Sequence of chain 1.A:
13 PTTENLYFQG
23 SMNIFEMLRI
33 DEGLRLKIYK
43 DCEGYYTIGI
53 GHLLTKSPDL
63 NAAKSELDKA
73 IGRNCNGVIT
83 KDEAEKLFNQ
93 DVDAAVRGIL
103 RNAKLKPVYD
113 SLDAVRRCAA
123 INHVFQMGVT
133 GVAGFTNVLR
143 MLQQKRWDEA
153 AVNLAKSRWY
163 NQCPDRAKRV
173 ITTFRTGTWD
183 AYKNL

A small-molecule ligand and the protein it binds are described below.
Small molecule (SMILES): C=CCc1ccccc1O

Binding-site contacts:
Ligand atom C4 contacts residue LEU144 of chain 1.A at 3.7 Å (hydrophobic).
Ligand atom C8 contacts residue LEU107 of chain 1.A at 4.0 Å (hydrophobic).
Ligand atom C7 contacts residue LEU107 of chain 1.A at 4.2 Å (hydrophobic).
Ligand atom C14 contacts residue PHE137 of chain 1.A at 4.1 Å (hydrophobic).
Ligand atom C3 contacts residue VAL110 of chain 1.A at 4.2 Å (hydrophobic).
Ligand atom O6 contacts residue VAL134 of chain 1.A at 2.5 Å.
Ligand atom C5 contacts residue ALA122 of chain 1.A at 3.7 Å (hydrophobic).
Ligand atom C7 contacts residue ALA122 of chain 1.A at 3.9 Å (hydrophobic).
Ligand atom C1 contacts residue PHE176 of chain 1.A at 4.2 Å (hydrophobic).
Ligand atom C3 contacts residue LEU144 of chain 1.A at 3.9 Å (hydrophobic).
Ligand atom C13 contacts residue VAL140 of chain 1.A at 4.0 Å (hydrophobic).
Ligand atom O6 contacts residue VAL126 of chain 1.A at 3.7 Å.
Ligand atom C4 contacts residue PHE176 of chain 1.A at 3.5 Å (hydrophobic).
Ligand atom C5 contacts residue VAL126 of chain 1.A at 3.9 Å (hydrophobic).
Ligand atom C2 contacts residue ALA122 of chain 1.A at 3.8 Å (hydrophobic).
Ligand atom C1 contacts residue HIS125 of chain 1.A at 4.2 Å.
Ligand atom C13 contacts residue VAL134 of chain 1.A at 3.6 Å (hydrophobic).
Ligand atom C2 contacts residue VAL126 of chain 1.A at 4.3 Å (hydrophobic).
Ligand atom C7 contacts residue TYR111 of chain 1.A at 4.1 Å (hydrophobic).
Ligand atom C3 contacts residue ALA122 of chain 1.A at 3.9 Å (hydrophobic).
Ligand atom O6 contacts residue ALA122 of chain 1.A at 3.5 Å (h-bond).
Ligand atom C7 contacts residue VAL110 of chain 1.A at 4.0 Å (hydrophobic).
Ligand atom C14 contacts residue VAL140 of chain 1.A at 4.0 Å (hydrophobic).
Ligand atom C4 contacts residue HIS125 of chain 1.A at 3.5 Å.
Ligand atom C4 contacts residue VAL134 of chain 1.A at 4.0 Å (hydrophobic).
Ligand atom C5 contacts residue VAL134 of chain 1.A at 3.7 Å (hydrophobic).
Ligand atom C5 contacts residue ILE101 of chain 1.A at 4.1 Å (hydrophobic).
Ligand atom C8 contacts residue ALA122 of chain 1.A at 3.8 Å (hydrophobic).
Ligand atom C2 contacts residue HIS125 of chain 1.A at 4.1 Å.
Ligand atom C1 contacts residue VAL134 of chain 1.A at 3.7 Å (hydrophobic).
Ligand atom C13 contacts residue LEU144 of chain 1.A at 4.1 Å (hydrophobic).
Ligand atom C14 contacts residue VAL134 of chain 1.A at 3.5 Å (hydrophobic).
Ligand atom C1 contacts residue ALA122 of chain 1.A at 3.9 Å (hydrophobic).
Ligand atom C14 contacts residue LEU141 of chain 1.A at 3.3 Å (hydrophobic).
Ligand atom C2 contacts residue VAL134 of chain 1.A at 3.1 Å (hydrophobic).
Ligand atom C3 contacts residue LEU141 of chain 1.A at 4.0 Å (hydrophobic).
Ligand atom C13 contacts residue HIS125 of chain 1.A at 3.2 Å.
Ligand atom C7 contacts residue LEU141 of chain 1.A at 4.2 Å (hydrophobic).
Ligand atom C5 contacts residue LEU107 of chain 1.A at 4.1 Å (hydrophobic).
Ligand atom O6 contacts residue HIS125 of chain 1.A at 3.0 Å (h-bond).